This small molecule binds to this protein.
Small molecule (SMILES): C[C@H](O)CCCC(=O)CCC/C=C/c1cc(O)cc(O)c1C(=O)O

Binding-site contacts:
Ligand atom O12 contacts residue SER128 of chain 1.D at 3.0 Å (h-bond).
Ligand atom C1 contacts residue PHE177 of chain 1.D at 3.8 Å (hydrophobic).
Ligand atom C2 contacts residue SER128 of chain 1.D at 3.8 Å.
Ligand atom C1P contacts residue HIS303 of chain 1.D at 3.3 Å.
Ligand atom O4 contacts residue ALA173 of chain 1.D at 3.5 Å.
Ligand atom C12 contacts residue SER128 of chain 1.D at 2.6 Å.
Ligand atom O6P contacts residue PHE211 of chain 1.D at 3.3 Å.
Ligand atom C4 contacts residue ALA173 of chain 1.D at 3.8 Å (hydrophobic).
Ligand atom C6 contacts residue SER128 of chain 1.D at 3.3 Å.
Ligand atom C12 contacts residue GLN63 of chain 1.D at 3.5 Å.
Ligand atom C6P contacts residue PHE211 of chain 1.D at 3.1 Å (hydrophobic).
Ligand atom C5P contacts residue PHE211 of chain 1.D at 3.5 Å (hydrophobic).
Ligand atom O12 contacts residue GLN63 of chain 1.D at 3.6 Å.
Ligand atom C1P contacts residue SER128 of chain 1.D at 3.3 Å.
Ligand atom C2 contacts residue PHE177 of chain 1.D at 3.5 Å (hydrophobic).
Ligand atom C10 contacts residue ALA176 of chain 1.D at 3.5 Å (hydrophobic).
Ligand atom O2 contacts residue GLN63 of chain 1.D at 2.7 Å (h-bond).
Ligand atom C3P contacts residue GLY272 of chain 1.D at 3.7 Å.
Ligand atom C11 contacts residue PHE177 of chain 1.D at 3.2 Å (hydrophobic).
Ligand atom C9P contacts residue ALA173 of chain 1.D at 3.7 Å (hydrophobic).
Ligand atom O2 contacts residue SER129 of chain 1.D at 3.5 Å.
Ligand atom O13 contacts residue SER128 of chain 1.D at 2.7 Å (h-bond).
Ligand atom O13 contacts residue GLN63 of chain 1.D at 3.0 Å.
Ligand atom O13 contacts residue SER129 of chain 1.D at 3.1 Å.
Ligand atom C4P contacts residue ALA273 of chain 1.D at 3.6 Å (hydrophobic).
Ligand atom O4 contacts residue SER159 of chain 1.D at 3.7 Å.
Ligand atom C4P contacts residue GLY272 of chain 1.D at 3.2 Å.
Ligand atom C4 contacts residue PHE177 of chain 1.D at 3.5 Å (hydrophobic).
Ligand atom C9P contacts residue ALA176 of chain 1.D at 3.3 Å (hydrophobic).
Ligand atom C3 contacts residue PHE177 of chain 1.D at 3.4 Å (hydrophobic).
Ligand atom C1 contacts residue SER128 of chain 1.D at 3.0 Å.
Ligand atom O10 contacts residue ALA176 of chain 1.D at 3.1 Å.
Ligand atom C7P contacts residue PHE211 of chain 1.D at 3.2 Å (hydrophobic).
Ligand atom C8P contacts residue ALA173 of chain 1.D at 3.2 Å (hydrophobic).
Ligand atom C5 contacts residue ALA173 of chain 1.D at 3.6 Å (hydrophobic).
Ligand atom O4 contacts residue PHE177 of chain 1.D at 3.7 Å.
Ligand atom C2 contacts residue GLN63 of chain 1.D at 3.6 Å.
Ligand atom C11 contacts residue ALA176 of chain 1.D at 3.6 Å (hydrophobic).
Ligand atom C2P contacts residue HIS303 of chain 1.D at 3.1 Å.
Ligand atom O2 contacts residue PHE232 of chain 1.D at 3.5 Å.

Sequence of chain 1.D:
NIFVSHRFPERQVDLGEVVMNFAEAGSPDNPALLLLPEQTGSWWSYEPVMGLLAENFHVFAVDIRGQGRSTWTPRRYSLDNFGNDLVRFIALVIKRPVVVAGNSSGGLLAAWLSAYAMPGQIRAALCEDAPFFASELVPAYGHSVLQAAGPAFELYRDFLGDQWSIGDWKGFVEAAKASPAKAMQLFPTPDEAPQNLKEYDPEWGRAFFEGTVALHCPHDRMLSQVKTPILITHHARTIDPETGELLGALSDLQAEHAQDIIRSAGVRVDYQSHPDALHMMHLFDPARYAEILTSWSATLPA